Sequence of chain 1.H:
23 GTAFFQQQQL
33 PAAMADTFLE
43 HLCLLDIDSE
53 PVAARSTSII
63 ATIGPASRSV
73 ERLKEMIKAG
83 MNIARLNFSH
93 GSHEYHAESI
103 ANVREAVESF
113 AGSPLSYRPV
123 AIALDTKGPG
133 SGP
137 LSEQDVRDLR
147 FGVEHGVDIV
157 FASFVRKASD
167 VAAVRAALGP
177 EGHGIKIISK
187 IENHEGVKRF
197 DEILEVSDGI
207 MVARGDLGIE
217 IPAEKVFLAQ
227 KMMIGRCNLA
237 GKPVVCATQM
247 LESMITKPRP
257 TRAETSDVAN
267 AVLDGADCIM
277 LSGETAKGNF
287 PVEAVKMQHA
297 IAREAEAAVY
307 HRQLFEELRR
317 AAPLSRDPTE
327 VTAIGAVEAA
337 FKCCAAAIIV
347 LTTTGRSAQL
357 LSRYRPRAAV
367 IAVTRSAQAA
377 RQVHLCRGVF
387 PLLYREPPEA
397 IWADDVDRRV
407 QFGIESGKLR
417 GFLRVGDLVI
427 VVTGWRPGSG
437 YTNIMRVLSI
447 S

A protein and the small-molecule ligand that binds it are described below.
Small molecule (SMILES): O=C([O-])C(=O)[O-]

Binding-site contacts:
Ligand atom C2 contacts residue ARG210 of chain 1.H at 4.4 Å.
Ligand atom O2 contacts residue ALA209 of chain 1.H at 3.3 Å.
Ligand atom O3 contacts residue MG1 of chain 1.PA at 2.2 Å.
Ligand atom C1 contacts residue MG1 of chain 1.PA at 2.9 Å.
Ligand atom O3 contacts residue ALA209 of chain 1.H at 4.1 Å.
Ligand atom O1 contacts residue THR244 of chain 1.H at 3.5 Å (h-bond).
Ligand atom O4 contacts residue MG1 of chain 1.PA at 2.1 Å.
Ligand atom O1 contacts residue ALA209 of chain 1.H at 4.1 Å.
Ligand atom O1 contacts residue LYS186 of chain 1.H at 3.8 Å.
Ligand atom O1 contacts residue MG1 of chain 1.PA at 4.2 Å.
Ligand atom O4 contacts residue ASP212 of chain 1.H at 2.9 Å (salt-bridge).
Ligand atom O4 contacts residue GLY211 of chain 1.H at 3.7 Å.
Ligand atom O2 contacts residue ARG210 of chain 1.H at 3.5 Å (salt-bridge).
Ligand atom O2 contacts residue THR244 of chain 1.H at 2.5 Å (h-bond).
Ligand atom O2 contacts residue MG1 of chain 1.PA at 4.1 Å.
Ligand atom O2 contacts residue GLY211 of chain 1.H at 2.9 Å (h-bond).
Ligand atom C2 contacts residue MG1 of chain 1.PA at 2.9 Å.
Ligand atom O2 contacts residue ASP212 of chain 1.H at 4.0 Å.
Ligand atom O1 contacts residue ARG87 of chain 1.H at 4.0 Å.
Ligand atom C1 contacts residue LYS186 of chain 1.H at 3.6 Å.
Ligand atom C2 contacts residue ALA209 of chain 1.H at 3.6 Å (hydrophobic).
Ligand atom O3 contacts residue GLU188 of chain 1.H at 3.2 Å (salt-bridge).
Ligand atom O3 contacts residue ASP212 of chain 1.H at 4.2 Å.
Ligand atom C1 contacts residue GLU188 of chain 1.H at 3.8 Å.
Ligand atom O1 contacts residue MET276 of chain 1.H at 4.1 Å.
Ligand atom C2 contacts residue THR244 of chain 1.H at 3.6 Å.
Ligand atom O4 contacts residue GLU188 of chain 1.H at 3.0 Å (salt-bridge).
Ligand atom C2 contacts residue GLU188 of chain 1.H at 3.6 Å.
Ligand atom C1 contacts residue ALA209 of chain 1.H at 3.8 Å (hydrophobic).
Ligand atom O3 contacts residue LYS186 of chain 1.H at 2.7 Å (salt-bridge).
Ligand atom C2 contacts residue GLY211 of chain 1.H at 3.7 Å.
Ligand atom O4 contacts residue ALA209 of chain 1.H at 3.9 Å.
Ligand atom C1 contacts residue THR244 of chain 1.H at 4.0 Å.
Ligand atom C2 contacts residue ASP212 of chain 1.H at 3.8 Å.
Ligand atom O1 contacts residue MET207 of chain 1.H at 4.1 Å.